Sequence of chain 1.D:
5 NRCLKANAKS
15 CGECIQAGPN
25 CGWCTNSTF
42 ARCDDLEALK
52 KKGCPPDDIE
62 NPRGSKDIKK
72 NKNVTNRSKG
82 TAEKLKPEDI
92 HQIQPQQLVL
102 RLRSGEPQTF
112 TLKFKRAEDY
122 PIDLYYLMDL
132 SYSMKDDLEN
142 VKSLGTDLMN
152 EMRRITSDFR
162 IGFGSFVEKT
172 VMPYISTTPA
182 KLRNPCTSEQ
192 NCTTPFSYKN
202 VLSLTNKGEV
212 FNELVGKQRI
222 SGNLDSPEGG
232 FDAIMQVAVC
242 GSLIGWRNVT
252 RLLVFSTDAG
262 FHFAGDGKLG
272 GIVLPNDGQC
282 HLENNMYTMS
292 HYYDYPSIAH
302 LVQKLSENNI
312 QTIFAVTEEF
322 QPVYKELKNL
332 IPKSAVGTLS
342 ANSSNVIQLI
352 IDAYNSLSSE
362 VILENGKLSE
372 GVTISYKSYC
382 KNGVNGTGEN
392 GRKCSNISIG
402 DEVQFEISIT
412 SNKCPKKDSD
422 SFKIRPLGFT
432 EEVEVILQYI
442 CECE

Binding-site contacts:
Ligand atom C5 contacts residue TYR380 of chain 1.D at 4.4 Å (hydrophobic).
Ligand atom O5 contacts residue ASN386 of chain 1.D at 2.4 Å (h-bond).
Ligand atom C8 contacts residue GLY384 of chain 1.D at 3.4 Å.
Ligand atom C4 contacts residue ASN386 of chain 1.D at 4.2 Å.
Ligand atom C2 contacts residue ASN386 of chain 1.D at 2.4 Å.
Ligand atom N2 contacts residue GLY384 of chain 1.D at 2.7 Å (h-bond).
Ligand atom O5 contacts residue TYR380 of chain 1.D at 3.5 Å.
Ligand atom N2 contacts residue ASN386 of chain 1.D at 2.8 Å (h-bond).
Ligand atom C5 contacts residue ASN386 of chain 1.D at 3.7 Å.
Ligand atom O6 contacts residue TYR380 of chain 1.D at 4.5 Å.
Ligand atom C1 contacts residue ASN386 of chain 1.D at 1.4 Å.
Ligand atom C2 contacts residue GLY384 of chain 1.D at 3.6 Å.
Ligand atom C3 contacts residue ASN386 of chain 1.D at 3.7 Å.
Ligand atom C1 contacts residue GLY384 of chain 1.D at 3.4 Å.
Ligand atom C1 contacts residue TYR380 of chain 1.D at 4.3 Å (hydrophobic).
Ligand atom C7 contacts residue ASN386 of chain 1.D at 3.8 Å.
Ligand atom O7 contacts residue ASN386 of chain 1.D at 4.5 Å.
Ligand atom C6 contacts residue TYR380 of chain 1.D at 4.2 Å (hydrophobic).
Ligand atom C7 contacts residue GLY384 of chain 1.D at 3.5 Å.

The protein below binds the small molecule below.
Small molecule (SMILES): CC(=O)N[C@@H]1[C@@H](O)[C@H](O)[C@@H](CO)O[C@H]1O